Binding-site contacts:
Ligand atom C12 contacts residue TYR72 of chain 1.B at 3.5 Å (hydrophobic).
Ligand atom C12 contacts residue TRP286 of chain 1.B at 3.3 Å (hydrophobic).
Ligand atom O4 contacts residue TYR337 of chain 1.B at 3.7 Å.
Ligand atom C4 contacts residue TYR337 of chain 1.B at 3.5 Å (hydrophobic).
Ligand atom C11 contacts residue TRP286 of chain 1.B at 3.3 Å (hydrophobic).
Ligand atom N4 contacts residue TYR72 of chain 1.B at 3.5 Å.
Ligand atom O3 contacts residue TYR72 of chain 1.B at 3.1 Å.
Ligand atom O4 contacts residue SUN203 of chain 1.B at 3.5 Å (h-bond).
Ligand atom C14 contacts residue TRP286 of chain 1.B at 3.5 Å (hydrophobic).
Ligand atom O3 contacts residue VAL282 of chain 1.B at 3.4 Å (h-bond).
Ligand atom C22 contacts residue SUN203 of chain 1.B at 3.6 Å.
Ligand atom C11 contacts residue TYR72 of chain 1.B at 3.5 Å (hydrophobic).
Ligand atom C7 contacts residue TYR341 of chain 1.B at 3.0 Å (hydrophobic).
Ligand atom N2 contacts residue TYR124 of chain 1.B at 3.0 Å (h-bond).
Ligand atom N5 contacts residue TYR337 of chain 1.B at 3.0 Å.
Ligand atom C7 contacts residue TYR124 of chain 1.B at 3.3 Å (hydrophobic).
Ligand atom C6 contacts residue TYR341 of chain 1.B at 3.5 Å (hydrophobic).
Ligand atom C13 contacts residue TYR124 of chain 1.B at 3.4 Å (hydrophobic).
Ligand atom C22 contacts residue TYR337 of chain 1.B at 3.6 Å (hydrophobic).
Ligand atom C5 contacts residue TYR337 of chain 1.B at 3.4 Å (hydrophobic).
Ligand atom C13 contacts residue TRP286 of chain 1.B at 3.2 Å (hydrophobic).
Ligand atom C3 contacts residue PHE338 of chain 1.B at 3.3 Å (hydrophobic).
Ligand atom O4 contacts residue HIS447 of chain 1.B at 3.3 Å.
Ligand atom C9 contacts residue TYR72 of chain 1.B at 3.7 Å (hydrophobic).
Ligand atom N4 contacts residue TRP286 of chain 1.B at 3.4 Å.
Ligand atom O1 contacts residue ILE294 of chain 1.B at 3.5 Å.
Ligand atom C22 contacts residue PHE338 of chain 1.B at 3.6 Å (hydrophobic).
Ligand atom N2 contacts residue TYR341 of chain 1.B at 3.6 Å.
Ligand atom C10 contacts residue TRP286 of chain 1.B at 3.3 Å (hydrophobic).
Ligand atom C2 contacts residue TYR124 of chain 1.B at 3.5 Å (hydrophobic).
Ligand atom C5 contacts residue TYR124 of chain 1.B at 3.5 Å (hydrophobic).
Ligand atom C10 contacts residue TYR72 of chain 1.B at 3.4 Å (hydrophobic).
Ligand atom O2 contacts residue TYR124 of chain 1.B at 2.8 Å (h-bond).
Ligand atom N1 contacts residue PHE338 of chain 1.B at 3.0 Å.
Ligand atom C6 contacts residue TYR124 of chain 1.B at 3.0 Å (hydrophobic).
Ligand atom C14 contacts residue TYR72 of chain 1.B at 3.3 Å (hydrophobic).
Ligand atom O1 contacts residue PHE295 of chain 1.B at 2.9 Å (h-bond).
Ligand atom N3 contacts residue TRP286 of chain 1.B at 3.4 Å.
Ligand atom C9 contacts residue TRP286 of chain 1.B at 3.3 Å (hydrophobic).
Ligand atom N4 contacts residue GLU285 of chain 1.B at 2.7 Å (salt-bridge).

Sequence of chain 1.B:
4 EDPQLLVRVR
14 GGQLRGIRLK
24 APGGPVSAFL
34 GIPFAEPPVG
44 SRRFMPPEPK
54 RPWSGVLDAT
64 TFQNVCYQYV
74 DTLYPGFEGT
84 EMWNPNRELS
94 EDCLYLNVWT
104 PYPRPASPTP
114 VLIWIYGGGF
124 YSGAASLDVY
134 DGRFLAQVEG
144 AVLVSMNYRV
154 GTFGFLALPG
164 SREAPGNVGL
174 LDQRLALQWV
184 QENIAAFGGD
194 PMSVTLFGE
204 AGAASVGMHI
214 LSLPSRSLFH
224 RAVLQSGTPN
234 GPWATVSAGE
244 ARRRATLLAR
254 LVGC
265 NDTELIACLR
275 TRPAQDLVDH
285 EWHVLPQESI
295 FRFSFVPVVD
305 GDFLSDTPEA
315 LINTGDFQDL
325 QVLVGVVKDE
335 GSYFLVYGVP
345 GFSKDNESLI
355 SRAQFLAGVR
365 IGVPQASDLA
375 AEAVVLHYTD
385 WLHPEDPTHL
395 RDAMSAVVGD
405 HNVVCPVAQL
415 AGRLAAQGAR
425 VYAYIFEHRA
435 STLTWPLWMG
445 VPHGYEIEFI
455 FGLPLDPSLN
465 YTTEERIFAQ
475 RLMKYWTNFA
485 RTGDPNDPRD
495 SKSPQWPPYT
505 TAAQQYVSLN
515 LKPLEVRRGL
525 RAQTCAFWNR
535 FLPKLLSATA

A small-molecule ligand and the protein it binds are described below.
Small molecule (SMILES): NC(=O)c1cc[n+](COC[n+]2ccc(/C=N/O)cc2/C=N/O)cc1